Sequence of chain 1.B:
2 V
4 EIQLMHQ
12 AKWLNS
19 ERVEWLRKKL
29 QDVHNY

Binding-site contacts:
Ligand atom O6 contacts residue MAN1 of chain 1.F at 4.2 Å.
Ligand atom C2 contacts residue MAN1 of chain 1.F at 2.9 Å.
Ligand atom O3 contacts residue MAN1 of chain 1.F at 3.6 Å.
Ligand atom C5 contacts residue ASN96 of chain 1.A at 3.3 Å.
Ligand atom O5 contacts residue ASN96 of chain 1.A at 4.4 Å.
Ligand atom O3 contacts residue TYR34 of chain 1.B at 3.4 Å (h-bond).
Ligand atom C4 contacts residue ASN96 of chain 1.A at 3.5 Å.
Ligand atom C4 contacts residue TYR34 of chain 1.B at 3.3 Å (hydrophobic).
Ligand atom C5 contacts residue ARG97 of chain 1.A at 4.3 Å.
Ligand atom C6 contacts residue ASN96 of chain 1.A at 3.5 Å.
Ligand atom C1 contacts residue ASN96 of chain 1.A at 1.5 Å.
Ligand atom C3 contacts residue ASN96 of chain 1.A at 4.0 Å.
Ligand atom C3 contacts residue MAN1 of chain 1.F at 4.2 Å.
Ligand atom C4 contacts residue THR98 of chain 1.A at 3.8 Å.
Ligand atom C7 contacts residue ASN96 of chain 1.A at 3.4 Å.
Ligand atom O7 contacts residue ASN96 of chain 1.A at 3.0 Å (h-bond).
Ligand atom O3 contacts residue MAN1 of chain 1.F at 4.1 Å.
Ligand atom N2 contacts residue ASN96 of chain 1.A at 3.1 Å (h-bond).
Ligand atom C6 contacts residue ARG97 of chain 1.A at 3.9 Å.
Ligand atom C4 contacts residue ASN96 of chain 1.A at 4.3 Å.
Ligand atom O5 contacts residue ASN96 of chain 1.A at 2.3 Å (h-bond).
Ligand atom C3 contacts residue TYR34 of chain 1.B at 3.9 Å (hydrophobic).
Ligand atom C1 contacts residue MAN1 of chain 1.F at 3.6 Å.
Ligand atom C4 contacts residue ARG97 of chain 1.A at 3.9 Å.
Ligand atom C3 contacts residue ASN96 of chain 1.A at 3.9 Å.
Ligand atom C5 contacts residue THR98 of chain 1.A at 4.2 Å.
Ligand atom O2 contacts residue MAN1 of chain 1.F at 2.1 Å.
Ligand atom C6 contacts residue THR98 of chain 1.A at 3.4 Å.
Ligand atom O4 contacts residue TYR34 of chain 1.B at 3.1 Å (h-bond).
Ligand atom C2 contacts residue ASN96 of chain 1.A at 2.7 Å.
Ligand atom C6 contacts residue LEU91 of chain 1.A at 3.6 Å (hydrophobic).
Ligand atom O4 contacts residue THR98 of chain 1.A at 2.9 Å (h-bond).
Ligand atom C5 contacts residue ASN96 of chain 1.A at 3.6 Å.
Ligand atom C3 contacts residue MAN1 of chain 1.F at 4.0 Å.

Sequence of chain 1.A:
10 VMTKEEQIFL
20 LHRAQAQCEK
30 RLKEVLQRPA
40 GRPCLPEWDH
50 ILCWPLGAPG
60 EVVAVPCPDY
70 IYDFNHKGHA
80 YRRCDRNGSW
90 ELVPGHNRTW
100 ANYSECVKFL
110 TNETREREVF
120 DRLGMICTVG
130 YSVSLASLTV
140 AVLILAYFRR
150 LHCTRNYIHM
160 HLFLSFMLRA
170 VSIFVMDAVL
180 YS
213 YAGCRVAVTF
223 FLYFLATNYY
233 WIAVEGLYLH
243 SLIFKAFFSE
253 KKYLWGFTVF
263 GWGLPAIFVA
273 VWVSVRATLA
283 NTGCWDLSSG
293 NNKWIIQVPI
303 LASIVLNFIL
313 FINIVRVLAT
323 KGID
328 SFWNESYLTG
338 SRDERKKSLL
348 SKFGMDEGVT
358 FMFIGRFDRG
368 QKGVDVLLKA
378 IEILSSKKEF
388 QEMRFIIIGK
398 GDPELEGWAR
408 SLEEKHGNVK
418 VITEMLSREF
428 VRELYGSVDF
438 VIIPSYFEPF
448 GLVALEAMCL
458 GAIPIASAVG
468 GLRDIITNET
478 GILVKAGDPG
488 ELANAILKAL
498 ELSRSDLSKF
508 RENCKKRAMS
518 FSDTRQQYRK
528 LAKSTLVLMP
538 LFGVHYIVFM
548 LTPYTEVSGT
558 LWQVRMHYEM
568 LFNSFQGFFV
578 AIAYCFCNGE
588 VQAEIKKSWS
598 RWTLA

The protein below binds the small molecule below.
Small molecule (SMILES): CC(=O)N[C@H]1[C@H](O[C@H]2[C@H](O)[C@@H](NC(C)=O)CO[C@@H]2CO[C@H]2O[C@@H](C)[C@@H](O)[C@@H](O)[C@@H]2O)O[C@H](CO)[C@@H](O[C@@H]2O[C@H](CO[C@H]3O[C@H](CO)[C@@H](O)[C@H](O)[C@@H]3O)[C@@H](O)[C@H](O[C@H]3O[C@H](CO)[C@@H](O)[C@H](O)[C@@H]3O)[C@@H]2O)[C@@H]1O